Sequence of chain 1.B:
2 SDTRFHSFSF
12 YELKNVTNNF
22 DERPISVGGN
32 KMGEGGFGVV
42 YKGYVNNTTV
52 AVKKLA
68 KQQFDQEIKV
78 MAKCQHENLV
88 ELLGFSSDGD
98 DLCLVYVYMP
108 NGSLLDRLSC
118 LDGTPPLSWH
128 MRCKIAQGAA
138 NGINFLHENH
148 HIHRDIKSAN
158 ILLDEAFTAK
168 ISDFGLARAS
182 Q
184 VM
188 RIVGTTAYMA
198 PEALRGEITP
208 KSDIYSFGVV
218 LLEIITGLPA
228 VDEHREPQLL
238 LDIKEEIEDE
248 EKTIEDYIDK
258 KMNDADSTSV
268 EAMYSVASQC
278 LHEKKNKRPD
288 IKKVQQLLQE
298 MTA

Binding-site contacts:
Ligand atom S22 contacts residue ALA52 of chain 1.B at 3.5 Å.
Ligand atom N13 contacts residue SER110 of chain 1.B at 3.8 Å.
Ligand atom C03 contacts residue GLY109 of chain 1.B at 3.6 Å.
Ligand atom C28 contacts residue LYS54 of chain 1.B at 3.6 Å.
Ligand atom N08 contacts residue MET33 of chain 1.B at 3.8 Å.
Ligand atom C20 contacts residue TYR105 of chain 1.B at 3.3 Å (hydrophobic).
Ligand atom N02 contacts residue MET33 of chain 1.B at 3.8 Å.
Ligand atom C26 contacts residue TYR103 of chain 1.B at 3.4 Å (hydrophobic).
Ligand atom C14 contacts residue ASP113 of chain 1.B at 3.7 Å.
Ligand atom C21 contacts residue MET106 of chain 1.B at 3.4 Å (hydrophobic).
Ligand atom N13 contacts residue MET33 of chain 1.B at 3.8 Å.
Ligand atom O09 contacts residue ALA52 of chain 1.B at 3.6 Å.
Ligand atom S22 contacts residue LEU159 of chain 1.B at 3.6 Å.
Ligand atom C24 contacts residue LEU159 of chain 1.B at 3.3 Å (hydrophobic).
Ligand atom C21 contacts residue TYR105 of chain 1.B at 3.1 Å (hydrophobic).
Ligand atom N25 contacts residue LEU159 of chain 1.B at 3.5 Å.
Ligand atom C05 contacts residue MET106 of chain 1.B at 3.4 Å (hydrophobic).
Ligand atom N08 contacts residue MET106 of chain 1.B at 3.7 Å.
Ligand atom O09 contacts residue MET106 of chain 1.B at 2.7 Å (h-bond).
Ligand atom N13 contacts residue ASP113 of chain 1.B at 2.6 Å (salt-bridge).
Ligand atom C21 contacts residue PRO107 of chain 1.B at 3.7 Å (hydrophobic).
Ligand atom C23 contacts residue LEU159 of chain 1.B at 3.3 Å (hydrophobic).
Ligand atom C27 contacts residue TYR103 of chain 1.B at 3.5 Å (hydrophobic).
Ligand atom C03 contacts residue MET33 of chain 1.B at 3.3 Å (hydrophobic).
Ligand atom N04 contacts residue MET33 of chain 1.B at 3.1 Å (h-bond).
Ligand atom C20 contacts residue PRO107 of chain 1.B at 3.1 Å (hydrophobic).
Ligand atom N25 contacts residue VAL41 of chain 1.B at 3.6 Å.
Ligand atom C29 contacts residue VAL41 of chain 1.B at 3.8 Å (hydrophobic).
Ligand atom O09 contacts residue MET33 of chain 1.B at 3.8 Å.
Ligand atom C12 contacts residue ASP113 of chain 1.B at 3.1 Å.
Ligand atom C12 contacts residue SER110 of chain 1.B at 3.7 Å.
Ligand atom C15 contacts residue GLY34 of chain 1.B at 3.7 Å.
Ligand atom N02 contacts residue GLY109 of chain 1.B at 3.6 Å.
Ligand atom N08 contacts residue GLY109 of chain 1.B at 3.7 Å.
Ligand atom C10 contacts residue LEU159 of chain 1.B at 3.6 Å (hydrophobic).
Ligand atom N04 contacts residue MET106 of chain 1.B at 2.8 Å (h-bond).
Ligand atom C03 contacts residue MET106 of chain 1.B at 3.4 Å (hydrophobic).
Ligand atom N04 contacts residue TYR105 of chain 1.B at 3.6 Å.
Ligand atom O09 contacts residue TYR105 of chain 1.B at 3.5 Å.
Ligand atom C05 contacts residue MET33 of chain 1.B at 3.6 Å (hydrophobic).

The protein below binds the small molecule below.
Small molecule (SMILES): O=c1[nH]c(N2CCOCC2)nc(N[C@@H]2CCCNC2)c1-c1nc2ccccc2s1